The small molecule below binds the protein below.
Small molecule (SMILES): N[C@@H](CO)C(=O)O

Sequence of chain 2.A:
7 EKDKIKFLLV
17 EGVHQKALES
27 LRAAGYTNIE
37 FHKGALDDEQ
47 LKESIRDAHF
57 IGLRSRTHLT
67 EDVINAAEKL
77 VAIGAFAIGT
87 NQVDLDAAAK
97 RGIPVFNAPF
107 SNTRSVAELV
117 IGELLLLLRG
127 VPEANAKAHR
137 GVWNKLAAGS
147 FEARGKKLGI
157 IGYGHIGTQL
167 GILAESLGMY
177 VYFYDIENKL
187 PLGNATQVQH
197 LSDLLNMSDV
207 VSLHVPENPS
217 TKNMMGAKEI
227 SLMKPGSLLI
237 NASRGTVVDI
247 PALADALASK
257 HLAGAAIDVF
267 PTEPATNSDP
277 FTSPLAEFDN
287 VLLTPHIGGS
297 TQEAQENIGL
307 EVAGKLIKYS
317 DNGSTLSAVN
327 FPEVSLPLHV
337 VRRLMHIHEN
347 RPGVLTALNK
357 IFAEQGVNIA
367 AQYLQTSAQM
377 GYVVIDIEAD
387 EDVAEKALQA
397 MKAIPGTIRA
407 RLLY

Binding-site contacts:
Ligand atom OXT contacts residue ASN346 of chain 2.B at 3.4 Å (h-bond).
Ligand atom C contacts residue LEU370 of chain 2.B at 4.2 Å (hydrophobic).
Ligand atom OXT contacts residue GLY377 of chain 2.B at 4.1 Å.
Ligand atom N contacts residue ARG347 of chain 2.B at 3.8 Å.
Ligand atom OXT contacts residue LEU370 of chain 2.B at 4.5 Å.
Ligand atom CA contacts residue ILE365 of chain 2.A at 3.1 Å (hydrophobic).
Ligand atom OXT contacts residue HIS344 of chain 2.B at 2.9 Å (h-bond).
Ligand atom OG contacts residue PRO348 of chain 2.B at 3.7 Å.
Ligand atom O contacts residue ILE365 of chain 2.A at 4.4 Å.
Ligand atom CB contacts residue ASN364 of chain 2.A at 4.2 Å.
Ligand atom N contacts residue PRO348 of chain 2.B at 4.3 Å.
Ligand atom CA contacts residue ASN364 of chain 2.A at 3.7 Å.
Ligand atom OXT contacts residue GLU345 of chain 2.B at 4.1 Å.
Ligand atom CB contacts residue ARG347 of chain 2.B at 3.1 Å.
Ligand atom OXT contacts residue ARG347 of chain 2.B at 4.1 Å.
Ligand atom CB contacts residue GLY349 of chain 2.B at 3.9 Å.
Ligand atom N contacts residue ASN346 of chain 2.B at 3.0 Å (h-bond).
Ligand atom OXT contacts residue THR372 of chain 2.B at 3.6 Å.
Ligand atom C contacts residue THR372 of chain 2.B at 4.2 Å.
Ligand atom CA contacts residue ARG347 of chain 2.B at 4.0 Å.
Ligand atom C contacts residue ASN346 of chain 2.B at 4.1 Å.
Ligand atom N contacts residue ILE365 of chain 2.A at 2.8 Å (h-bond).
Ligand atom O contacts residue LEU370 of chain 2.B at 3.4 Å.
Ligand atom N contacts residue ASN364 of chain 2.A at 2.4 Å (h-bond).
Ligand atom CB contacts residue VAL350 of chain 2.B at 3.7 Å (hydrophobic).
Ligand atom OG contacts residue ASN364 of chain 2.A at 4.3 Å.
Ligand atom C contacts residue ILE365 of chain 2.A at 3.8 Å (hydrophobic).
Ligand atom CB contacts residue LEU351 of chain 2.B at 3.8 Å (hydrophobic).
Ligand atom OG contacts residue VAL350 of chain 2.B at 3.7 Å.
Ligand atom OG contacts residue LEU351 of chain 2.B at 3.8 Å.
Ligand atom OXT contacts residue ILE365 of chain 2.A at 4.2 Å.
Ligand atom CA contacts residue ASN346 of chain 2.B at 4.1 Å.
Ligand atom OG contacts residue ILE365 of chain 2.A at 3.9 Å.
Ligand atom CB contacts residue PRO348 of chain 2.B at 4.1 Å (hydrophobic).
Ligand atom O contacts residue LEU351 of chain 2.B at 4.4 Å.
Ligand atom C contacts residue HIS344 of chain 2.B at 3.1 Å.
Ligand atom O contacts residue HIS344 of chain 2.B at 2.5 Å (h-bond).
Ligand atom OG contacts residue GLY349 of chain 2.B at 3.2 Å (h-bond).
Ligand atom OG contacts residue ARG347 of chain 2.B at 3.7 Å.
Ligand atom O contacts residue THR372 of chain 2.B at 4.5 Å.

Sequence of chain 2.B:
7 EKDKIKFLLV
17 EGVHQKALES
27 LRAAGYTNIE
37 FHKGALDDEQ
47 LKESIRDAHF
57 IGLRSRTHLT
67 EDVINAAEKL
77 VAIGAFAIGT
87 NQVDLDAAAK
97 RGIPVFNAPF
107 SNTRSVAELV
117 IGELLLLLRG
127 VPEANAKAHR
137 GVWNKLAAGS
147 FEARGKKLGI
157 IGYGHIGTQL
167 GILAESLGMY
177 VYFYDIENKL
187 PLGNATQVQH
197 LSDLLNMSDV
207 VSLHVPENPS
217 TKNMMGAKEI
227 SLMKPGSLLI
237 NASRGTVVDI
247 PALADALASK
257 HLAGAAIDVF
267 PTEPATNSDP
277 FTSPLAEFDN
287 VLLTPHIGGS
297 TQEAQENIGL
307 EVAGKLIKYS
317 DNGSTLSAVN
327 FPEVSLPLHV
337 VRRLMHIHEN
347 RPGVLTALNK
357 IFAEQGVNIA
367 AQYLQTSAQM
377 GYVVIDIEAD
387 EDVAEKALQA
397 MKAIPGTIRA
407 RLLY